Binding-site contacts:
Ligand atom O5 contacts residue ASN231 of chain 1.A at 2.3 Å (h-bond).
Ligand atom C3 contacts residue ASN231 of chain 1.A at 3.8 Å.
Ligand atom O6 contacts residue LYS160 of chain 1.A at 4.3 Å.
Ligand atom C7 contacts residue ASN231 of chain 1.A at 3.1 Å.
Ligand atom C8 contacts residue ASN231 of chain 1.A at 4.4 Å.
Ligand atom N2 contacts residue ASN231 of chain 1.A at 2.9 Å (h-bond).
Ligand atom C4 contacts residue ASN231 of chain 1.A at 4.2 Å.
Ligand atom O7 contacts residue ASN231 of chain 1.A at 2.9 Å (h-bond).
Ligand atom C5 contacts residue ASN231 of chain 1.A at 3.6 Å.
Ligand atom C2 contacts residue ASN231 of chain 1.A at 2.5 Å.
Ligand atom C1 contacts residue ASN231 of chain 1.A at 1.4 Å.

This small molecule binds to this protein.
Small molecule (SMILES): CC(=O)N[C@@H]1[C@@H](O)[C@H](O)[C@@H](CO)O[C@H]1O

Sequence of chain 1.A:
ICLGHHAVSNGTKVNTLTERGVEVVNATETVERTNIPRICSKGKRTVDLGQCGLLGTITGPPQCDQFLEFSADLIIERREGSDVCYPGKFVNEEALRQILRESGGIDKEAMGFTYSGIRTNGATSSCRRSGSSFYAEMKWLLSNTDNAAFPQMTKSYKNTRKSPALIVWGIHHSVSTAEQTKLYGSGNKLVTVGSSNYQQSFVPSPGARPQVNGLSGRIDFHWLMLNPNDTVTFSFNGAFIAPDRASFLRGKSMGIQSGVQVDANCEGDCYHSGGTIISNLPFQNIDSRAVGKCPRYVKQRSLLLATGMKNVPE